The small molecule below binds the protein below.
Small molecule (SMILES): Cc1cc(N=Nc2ccccc2C(=O)O)cc(C)c1O

Binding-site contacts:
Ligand atom C2' contacts residue TRP67 of chain 2.B at 3.8 Å (hydrophobic).
Ligand atom O4' contacts residue ASN37 of chain 2.B at 3.5 Å (h-bond).
Ligand atom O contacts residue TYR31 of chain 2.B at 2.4 Å (h-bond).
Ligand atom C4 contacts residue TRP96 of chain 2.B at 3.0 Å (hydrophobic).
Ligand atom N1 contacts residue SER33 of chain 2.B at 3.6 Å.
Ligand atom C3 contacts residue ASP116 of chain 2.B at 3.0 Å.
Ligand atom OXT contacts residue SER15 of chain 2.B at 3.3 Å (h-bond).
Ligand atom C5' contacts residue LEU98 of chain 2.B at 3.6 Å (hydrophobic).
Ligand atom C4 contacts residue ASP116 of chain 2.B at 3.2 Å.
Ligand atom C6' contacts residue LEU98 of chain 2.B at 2.9 Å (hydrophobic).
Ligand atom CM3 contacts residue TRP67 of chain 2.B at 3.5 Å (hydrophobic).
Ligand atom O4' contacts residue ALA74 of chain 2.B at 2.4 Å.
Ligand atom C1' contacts residue LEU98 of chain 2.B at 3.8 Å (hydrophobic).
Ligand atom CM3 contacts residue ALA38 of chain 2.B at 2.7 Å (hydrophobic).
Ligand atom CM3 contacts residue ASN37 of chain 2.B at 2.8 Å.
Ligand atom C5' contacts residue SER76 of chain 2.B at 3.6 Å.
Ligand atom C4' contacts residue ALA74 of chain 2.B at 3.8 Å (hydrophobic).
Ligand atom N1 contacts residue TRP67 of chain 2.B at 3.6 Å.
Ligand atom O4' contacts residue SER76 of chain 2.B at 3.3 Å (h-bond).
Ligand atom C5 contacts residue TRP96 of chain 2.B at 3.0 Å (hydrophobic).
Ligand atom O4' contacts residue TRP67 of chain 2.B at 3.6 Å.
Ligand atom C3' contacts residue ASN37 of chain 2.B at 3.9 Å.
Ligand atom C3 contacts residue TRP80 of chain 2.B at 3.7 Å (hydrophobic).
Ligand atom C contacts residue SER33 of chain 2.B at 3.2 Å.
Ligand atom O contacts residue SER15 of chain 2.B at 2.8 Å (h-bond).
Ligand atom C6 contacts residue THR78 of chain 2.B at 3.9 Å.
Ligand atom N1' contacts residue TRP108 of chain 1.A at 3.5 Å.
Ligand atom C4 contacts residue TRP80 of chain 2.B at 3.9 Å (hydrophobic).
Ligand atom C5 contacts residue THR78 of chain 2.B at 3.9 Å.
Ligand atom C4' contacts residue SER76 of chain 2.B at 3.8 Å.
Ligand atom O contacts residue ASN11 of chain 2.B at 2.9 Å (h-bond).
Ligand atom CM5 contacts residue SER76 of chain 2.B at 2.9 Å.
Ligand atom C4' contacts residue TRP67 of chain 2.B at 3.7 Å (hydrophobic).
Ligand atom C2' contacts residue VAL35 of chain 2.B at 3.5 Å (hydrophobic).
Ligand atom C contacts residue SER15 of chain 2.B at 3.5 Å.
Ligand atom CM5 contacts residue LEU98 of chain 2.B at 3.5 Å (hydrophobic).
Ligand atom OXT contacts residue SER33 of chain 2.B at 2.0 Å (h-bond).
Ligand atom OXT contacts residue TYR31 of chain 2.B at 3.6 Å.
Ligand atom C3' contacts residue TRP67 of chain 2.B at 3.6 Å (hydrophobic).
Ligand atom C contacts residue TYR31 of chain 2.B at 3.4 Å (hydrophobic).

Sequence of chain 2.B:
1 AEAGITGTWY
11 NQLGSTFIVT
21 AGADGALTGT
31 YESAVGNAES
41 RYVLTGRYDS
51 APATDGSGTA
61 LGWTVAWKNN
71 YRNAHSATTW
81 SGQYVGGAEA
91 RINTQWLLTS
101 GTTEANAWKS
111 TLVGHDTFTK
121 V

Sequence of chain 1.A:
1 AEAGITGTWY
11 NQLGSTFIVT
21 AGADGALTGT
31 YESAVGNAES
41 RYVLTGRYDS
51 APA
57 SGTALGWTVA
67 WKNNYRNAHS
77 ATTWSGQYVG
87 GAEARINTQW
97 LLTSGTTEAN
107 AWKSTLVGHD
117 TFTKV